Binding-site contacts:
Ligand atom CG1 contacts residue TYR61 of chain 1.A at 4.2 Å (hydrophobic).
Ligand atom OT1 contacts residue LEU89 of chain 1.A at 3.7 Å.
Ligand atom CA contacts residue PRO88 of chain 1.A at 4.1 Å (hydrophobic).
Ligand atom CG2 contacts residue TYR61 of chain 1.A at 3.7 Å (hydrophobic).
Ligand atom OE1 contacts residue THR142 of chain 1.A at 2.9 Å (h-bond).
Ligand atom C contacts residue TYR61 of chain 1.A at 3.6 Å (hydrophobic).
Ligand atom C contacts residue THR90 of chain 1.A at 3.5 Å.
Ligand atom CB contacts residue TYR61 of chain 1.A at 3.4 Å (hydrophobic).
Ligand atom C contacts residue ARG95 of chain 1.A at 3.4 Å.
Ligand atom CA contacts residue ALA141 of chain 1.A at 4.1 Å (hydrophobic).
Ligand atom CA contacts residue TYR61 of chain 1.A at 4.0 Å (hydrophobic).
Ligand atom CB contacts residue GLU189 of chain 1.A at 4.1 Å.
Ligand atom N contacts residue THR90 of chain 1.A at 3.0 Å (h-bond).
Ligand atom N contacts residue TYR215 of chain 1.A at 3.8 Å.
Ligand atom N contacts residue GLU189 of chain 1.A at 2.8 Å (salt-bridge).
Ligand atom CD contacts residue ALA141 of chain 1.A at 4.3 Å (hydrophobic).
Ligand atom OE2 contacts residue GLU189 of chain 1.A at 3.7 Å.
Ligand atom OE2 contacts residue THR142 of chain 1.A at 2.6 Å (h-bond).
Ligand atom OT2 contacts residue ALA141 of chain 1.A at 2.6 Å (h-bond).
Ligand atom OT2 contacts residue ARG95 of chain 1.A at 2.8 Å (salt-bridge).
Ligand atom OT2 contacts residue GLY140 of chain 1.A at 3.4 Å.
Ligand atom CG1 contacts residue GLU189 of chain 1.A at 3.7 Å.
Ligand atom CG2 contacts residue VAL137 of chain 1.A at 3.8 Å (hydrophobic).
Ligand atom CA contacts residue THR90 of chain 1.A at 3.4 Å.
Ligand atom CD contacts residue GLU189 of chain 1.A at 3.9 Å.
Ligand atom CA contacts residue GLU189 of chain 1.A at 3.5 Å.
Ligand atom OE1 contacts residue ALA141 of chain 1.A at 3.2 Å (h-bond).
Ligand atom OE1 contacts residue GLY140 of chain 1.A at 3.5 Å.
Ligand atom OT1 contacts residue TYR61 of chain 1.A at 3.4 Å.
Ligand atom CG2 contacts residue ASN172 of chain 1.A at 3.6 Å.
Ligand atom CD contacts residue THR142 of chain 1.A at 3.4 Å.
Ligand atom OT1 contacts residue ARG95 of chain 1.A at 2.8 Å (salt-bridge).
Ligand atom OT1 contacts residue PRO88 of chain 1.A at 3.7 Å.
Ligand atom OT1 contacts residue ALA141 of chain 1.A at 4.3 Å.
Ligand atom C contacts residue ALA141 of chain 1.A at 3.5 Å (hydrophobic).
Ligand atom N contacts residue PRO88 of chain 1.A at 2.8 Å (h-bond).
Ligand atom OT2 contacts residue TYR61 of chain 1.A at 3.4 Å.
Ligand atom C contacts residue PRO88 of chain 1.A at 4.3 Å (hydrophobic).
Ligand atom OT1 contacts residue THR90 of chain 1.A at 3.0 Å (h-bond).
Ligand atom N contacts residue TYR61 of chain 1.A at 3.9 Å.

This small molecule binds to this protein.
Small molecule (SMILES): C[C@H](C[C@H](N)C(=O)[O-])C(=O)O

Sequence of chain 1.A:
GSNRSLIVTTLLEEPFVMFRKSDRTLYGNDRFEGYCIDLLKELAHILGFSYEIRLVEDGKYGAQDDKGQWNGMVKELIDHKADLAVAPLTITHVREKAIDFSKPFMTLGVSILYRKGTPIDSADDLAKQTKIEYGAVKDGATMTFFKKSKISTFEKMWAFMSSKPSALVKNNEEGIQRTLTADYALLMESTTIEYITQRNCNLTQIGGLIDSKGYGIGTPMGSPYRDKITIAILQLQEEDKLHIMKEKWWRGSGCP